Sequence of chain 1.S:
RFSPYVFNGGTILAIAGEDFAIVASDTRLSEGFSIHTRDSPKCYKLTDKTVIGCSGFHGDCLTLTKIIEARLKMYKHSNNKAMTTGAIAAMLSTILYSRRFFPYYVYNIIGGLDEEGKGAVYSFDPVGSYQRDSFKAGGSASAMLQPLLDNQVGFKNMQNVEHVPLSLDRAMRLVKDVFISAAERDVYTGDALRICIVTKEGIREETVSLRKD

Binding-site contacts:
Ligand atom C6 contacts residue VAL155 of chain 1.S at 3.8 Å (hydrophobic).
Ligand atom O34 contacts residue THR80 of chain 1.R at 2.7 Å (h-bond).
Ligand atom C24 contacts residue GLY106 of chain 1.R at 3.6 Å.
Ligand atom O33 contacts residue GLY106 of chain 1.R at 3.4 Å (h-bond).
Ligand atom C1 contacts residue PRO154 of chain 1.S at 3.8 Å (hydrophobic).
Ligand atom C17 contacts residue THR60 of chain 1.R at 3.7 Å.
Ligand atom C33 contacts residue SER157 of chain 1.S at 3.7 Å.
Ligand atom O33 contacts residue THR60 of chain 1.R at 2.8 Å (h-bond).
Ligand atom N13 contacts residue THR80 of chain 1.R at 3.1 Å (h-bond).
Ligand atom O34 contacts residue ALA79 of chain 1.R at 3.6 Å.
Ligand atom C15 contacts residue ALA79 of chain 1.R at 3.9 Å (hydrophobic).
Ligand atom C20 contacts residue ALA108 of chain 1.R at 3.7 Å (hydrophobic).
Ligand atom C32 contacts residue ALA79 of chain 1.R at 3.8 Å (hydrophobic).
Ligand atom C22 contacts residue GLY106 of chain 1.R at 3.1 Å.
Ligand atom C12 contacts residue THR80 of chain 1.R at 3.7 Å.
Ligand atom N16 contacts residue ARG78 of chain 1.R at 3.5 Å (salt-bridge).
Ligand atom C7 contacts residue ASP153 of chain 1.S at 3.5 Å.
Ligand atom C2 contacts residue ASP153 of chain 1.S at 3.7 Å.
Ligand atom C3 contacts residue ASP153 of chain 1.S at 3.8 Å.
Ligand atom C21 contacts residue MET104 of chain 1.R at 3.8 Å (hydrophobic).
Ligand atom C33 contacts residue ASP153 of chain 1.S at 3.5 Å.
Ligand atom C20 contacts residue VAL90 of chain 1.R at 3.5 Å (hydrophobic).
Ligand atom N16 contacts residue ALA79 of chain 1.R at 3.8 Å.
Ligand atom O32 contacts residue ALA108 of chain 1.R at 3.3 Å (h-bond).
Ligand atom C18 contacts residue ALA108 of chain 1.R at 3.8 Å (hydrophobic).
Ligand atom C19 contacts residue LYS92 of chain 1.R at 3.6 Å.
Ligand atom C17 contacts residue GLY106 of chain 1.R at 3.8 Å.
Ligand atom C21 contacts residue GLY106 of chain 1.R at 3.4 Å.
Ligand atom C15 contacts residue THR80 of chain 1.R at 3.5 Å.
Ligand atom C14 contacts residue GLY106 of chain 1.R at 3.9 Å.
Ligand atom C32 contacts residue ALA86 of chain 1.R at 3.5 Å (hydrophobic).
Ligand atom C18 contacts residue GLY106 of chain 1.R at 3.7 Å.
Ligand atom C11 contacts residue THR80 of chain 1.R at 3.5 Å.
Ligand atom N16 contacts residue THR60 of chain 1.R at 3.3 Å.
Ligand atom C22 contacts residue THR60 of chain 1.R at 3.4 Å.
Ligand atom C20 contacts residue LYS92 of chain 1.R at 3.8 Å.
Ligand atom N10 contacts residue ASP153 of chain 1.S at 3.8 Å.
Ligand atom C33 contacts residue ALA108 of chain 1.R at 3.6 Å (hydrophobic).
Ligand atom C30 contacts residue THR80 of chain 1.R at 3.9 Å.
Ligand atom C21 contacts residue ALA108 of chain 1.R at 3.7 Å (hydrophobic).

A small-molecule ligand and the protein it binds are described below.
Small molecule (SMILES): CC(C)C[C@@H](C=O)NC(=O)[C@H](CC(C)C)NC(=O)[C@H](CC(C)C)NC(=O)OCc1ccccc1

Sequence of chain 1.R:
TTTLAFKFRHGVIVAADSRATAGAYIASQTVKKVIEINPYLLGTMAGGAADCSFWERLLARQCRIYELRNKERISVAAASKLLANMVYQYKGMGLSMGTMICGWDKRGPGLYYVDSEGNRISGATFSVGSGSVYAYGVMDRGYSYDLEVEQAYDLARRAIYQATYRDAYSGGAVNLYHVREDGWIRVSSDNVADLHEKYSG